Binding-site contacts:
Ligand atom C8 contacts residue LYS571 of chain 1.A at 3.8 Å.
Ligand atom C7 contacts residue ASN568 of chain 1.A at 3.3 Å.
Ligand atom C8 contacts residue ASN568 of chain 1.A at 3.8 Å.
Ligand atom O6 contacts residue SER591 of chain 1.A at 4.4 Å.
Ligand atom O5 contacts residue SER591 of chain 1.A at 4.4 Å.
Ligand atom O6 contacts residue MET566 of chain 1.A at 3.6 Å.
Ligand atom C4 contacts residue ASN568 of chain 1.A at 4.2 Å.
Ligand atom C5 contacts residue ASN568 of chain 1.A at 3.7 Å.
Ligand atom C7 contacts residue LYS571 of chain 1.A at 4.3 Å.
Ligand atom C5 contacts residue MET566 of chain 1.A at 3.4 Å (hydrophobic).
Ligand atom O6 contacts residue THR590 of chain 1.A at 4.1 Å.
Ligand atom C7 contacts residue SER537 of chain 1.A at 3.9 Å.
Ligand atom C2 contacts residue SER537 of chain 1.A at 3.8 Å.
Ligand atom C1 contacts residue MET566 of chain 1.A at 3.3 Å (hydrophobic).
Ligand atom N2 contacts residue ASN568 of chain 1.A at 3.0 Å (h-bond).
Ligand atom O7 contacts residue ASN568 of chain 1.A at 3.2 Å (h-bond).
Ligand atom O5 contacts residue MET566 of chain 1.A at 3.2 Å.
Ligand atom O7 contacts residue LYS571 of chain 1.A at 3.6 Å.
Ligand atom C1 contacts residue SER537 of chain 1.A at 4.1 Å.
Ligand atom N2 contacts residue SER537 of chain 1.A at 3.0 Å (h-bond).
Ligand atom C2 contacts residue ASN568 of chain 1.A at 2.5 Å.
Ligand atom C8 contacts residue ASN572 of chain 1.A at 3.9 Å.
Ligand atom C6 contacts residue MET566 of chain 1.A at 4.1 Å (hydrophobic).
Ligand atom C1 contacts residue ASN568 of chain 1.A at 1.4 Å.
Ligand atom C3 contacts residue SER537 of chain 1.A at 3.8 Å.
Ligand atom C3 contacts residue ASN568 of chain 1.A at 3.8 Å.
Ligand atom C8 contacts residue SER537 of chain 1.A at 3.8 Å.
Ligand atom O3 contacts residue SER537 of chain 1.A at 4.2 Å.
Ligand atom O5 contacts residue ASN568 of chain 1.A at 2.4 Å (h-bond).

The protein below binds the small molecule below.
Small molecule (SMILES): CC(=O)N[C@@H]1[C@@H](O)[C@H](O)[C@@H](CO)O[C@H]1O

Sequence of chain 1.A:
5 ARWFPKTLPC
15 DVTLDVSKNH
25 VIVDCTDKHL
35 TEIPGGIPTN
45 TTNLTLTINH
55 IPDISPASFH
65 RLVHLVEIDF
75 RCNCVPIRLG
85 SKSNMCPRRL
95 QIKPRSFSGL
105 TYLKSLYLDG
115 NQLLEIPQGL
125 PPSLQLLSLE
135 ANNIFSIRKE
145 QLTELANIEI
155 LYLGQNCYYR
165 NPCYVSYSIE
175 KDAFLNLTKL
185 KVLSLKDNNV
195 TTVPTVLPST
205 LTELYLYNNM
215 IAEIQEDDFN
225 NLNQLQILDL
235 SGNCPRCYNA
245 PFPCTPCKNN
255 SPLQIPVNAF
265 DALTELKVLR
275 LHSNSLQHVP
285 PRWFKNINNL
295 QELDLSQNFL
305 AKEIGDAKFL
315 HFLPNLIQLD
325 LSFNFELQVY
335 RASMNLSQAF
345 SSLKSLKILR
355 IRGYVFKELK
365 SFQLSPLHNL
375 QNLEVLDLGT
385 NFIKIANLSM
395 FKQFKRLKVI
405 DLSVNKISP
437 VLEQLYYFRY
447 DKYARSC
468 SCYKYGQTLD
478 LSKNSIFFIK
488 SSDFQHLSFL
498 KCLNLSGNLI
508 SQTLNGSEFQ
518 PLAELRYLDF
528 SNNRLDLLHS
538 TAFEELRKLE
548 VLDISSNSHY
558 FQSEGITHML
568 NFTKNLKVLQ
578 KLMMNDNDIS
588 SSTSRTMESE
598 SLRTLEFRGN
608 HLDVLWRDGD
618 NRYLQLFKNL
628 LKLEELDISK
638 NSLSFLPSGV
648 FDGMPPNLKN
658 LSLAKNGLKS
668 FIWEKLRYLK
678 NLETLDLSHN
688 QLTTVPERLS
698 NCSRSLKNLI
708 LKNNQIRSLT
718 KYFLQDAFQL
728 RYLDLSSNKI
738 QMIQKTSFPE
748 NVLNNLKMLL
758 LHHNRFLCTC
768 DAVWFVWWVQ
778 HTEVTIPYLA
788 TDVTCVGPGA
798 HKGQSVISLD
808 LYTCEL